Sequence of chain 1.A:
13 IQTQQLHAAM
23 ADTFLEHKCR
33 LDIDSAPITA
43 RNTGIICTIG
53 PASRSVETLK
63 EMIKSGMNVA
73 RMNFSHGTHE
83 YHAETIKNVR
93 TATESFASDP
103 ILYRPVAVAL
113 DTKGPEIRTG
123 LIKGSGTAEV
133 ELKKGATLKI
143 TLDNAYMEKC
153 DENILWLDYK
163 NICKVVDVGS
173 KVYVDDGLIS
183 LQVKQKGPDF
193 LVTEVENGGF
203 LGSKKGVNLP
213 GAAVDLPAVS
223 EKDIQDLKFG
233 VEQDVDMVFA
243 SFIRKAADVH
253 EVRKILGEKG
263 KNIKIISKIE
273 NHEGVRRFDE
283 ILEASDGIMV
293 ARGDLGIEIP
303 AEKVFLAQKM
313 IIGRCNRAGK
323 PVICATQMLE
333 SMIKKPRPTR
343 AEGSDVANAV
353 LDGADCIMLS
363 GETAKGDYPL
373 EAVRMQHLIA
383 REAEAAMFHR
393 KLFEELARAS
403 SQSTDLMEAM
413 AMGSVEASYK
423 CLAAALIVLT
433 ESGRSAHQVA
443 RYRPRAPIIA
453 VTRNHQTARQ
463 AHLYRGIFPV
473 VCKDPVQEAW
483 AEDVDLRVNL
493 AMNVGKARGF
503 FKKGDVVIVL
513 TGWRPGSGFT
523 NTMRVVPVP

Binding-site contacts:
Ligand atom CB contacts residue ALA293 of chain 1.A at 4.1 Å (hydrophobic).
Ligand atom CB contacts residue ARG73 of chain 1.A at 3.6 Å.
Ligand atom O3 contacts residue ALA293 of chain 1.A at 4.0 Å.
Ligand atom C contacts residue GLY295 of chain 1.A at 3.8 Å.
Ligand atom CB contacts residue MN1 of chain 1.J at 4.3 Å.
Ligand atom OXT contacts residue GLU272 of chain 1.A at 3.1 Å (salt-bridge).
Ligand atom O3 contacts residue ASP296 of chain 1.A at 4.2 Å.
Ligand atom C contacts residue ASP296 of chain 1.A at 3.9 Å.
Ligand atom CA contacts residue LYS270 of chain 1.A at 3.7 Å.
Ligand atom CB contacts residue MET360 of chain 1.A at 4.3 Å (hydrophobic).
Ligand atom C contacts residue ALA293 of chain 1.A at 3.5 Å (hydrophobic).
Ligand atom CA contacts residue THR328 of chain 1.A at 3.9 Å.
Ligand atom O contacts residue THR328 of chain 1.A at 2.6 Å (h-bond).
Ligand atom CA contacts residue MN1 of chain 1.J at 2.9 Å.
Ligand atom CB contacts residue MET291 of chain 1.A at 4.0 Å (hydrophobic).
Ligand atom O contacts residue ASP296 of chain 1.A at 3.9 Å.
Ligand atom C contacts residue THR328 of chain 1.A at 3.6 Å.
Ligand atom C contacts residue MN1 of chain 1.J at 2.9 Å.
Ligand atom O contacts residue ARG294 of chain 1.A at 3.5 Å (salt-bridge).
Ligand atom O3 contacts residue GLU272 of chain 1.A at 3.0 Å (salt-bridge).
Ligand atom O3 contacts residue MN1 of chain 1.J at 2.1 Å.
Ligand atom O contacts residue GLY295 of chain 1.A at 2.9 Å (h-bond).
Ligand atom CB contacts residue LYS270 of chain 1.A at 3.9 Å.
Ligand atom O3 contacts residue ARG73 of chain 1.A at 4.4 Å.
Ligand atom OXT contacts residue GLY295 of chain 1.A at 3.7 Å.
Ligand atom CB contacts residue THR328 of chain 1.A at 3.3 Å.
Ligand atom OXT contacts residue ASP296 of chain 1.A at 2.9 Å (salt-bridge).
Ligand atom OXT contacts residue MN1 of chain 1.J at 2.2 Å.
Ligand atom CA contacts residue GLU272 of chain 1.A at 3.7 Å.
Ligand atom CA contacts residue ALA293 of chain 1.A at 3.6 Å (hydrophobic).
Ligand atom C contacts residue GLU272 of chain 1.A at 3.6 Å.
Ligand atom O contacts residue MN1 of chain 1.J at 4.2 Å.
Ligand atom O contacts residue ALA293 of chain 1.A at 3.1 Å.
Ligand atom OXT contacts residue ALA293 of chain 1.A at 3.9 Å.
Ligand atom O3 contacts residue LYS270 of chain 1.A at 2.7 Å (salt-bridge).

A small-molecule ligand and the protein it binds are described below.
Small molecule (SMILES): CC(=O)C(=O)O